Binding-site contacts:
Ligand atom C2 contacts residue ASN154 of chain 1.F at 2.4 Å.
Ligand atom C7 contacts residue ASN154 of chain 1.F at 3.4 Å.
Ligand atom C7 contacts residue THR156 of chain 1.F at 4.0 Å.
Ligand atom C1 contacts residue THR156 of chain 1.F at 3.6 Å.
Ligand atom O5 contacts residue ASN154 of chain 1.F at 2.4 Å (h-bond).
Ligand atom O5 contacts residue GLY150 of chain 1.F at 3.1 Å (h-bond).
Ligand atom C2 contacts residue THR156 of chain 1.F at 4.2 Å.
Ligand atom C5 contacts residue ALA147 of chain 1.F at 3.9 Å (hydrophobic).
Ligand atom C5 contacts residue SER151 of chain 1.F at 3.9 Å.
Ligand atom C5 contacts residue GLY150 of chain 1.F at 3.8 Å.
Ligand atom N2 contacts residue THR156 of chain 1.F at 3.6 Å.
Ligand atom C5 contacts residue ASN154 of chain 1.F at 3.7 Å.
Ligand atom C3 contacts residue ASN154 of chain 1.F at 3.8 Å.
Ligand atom C6 contacts residue ALA147 of chain 1.F at 3.3 Å (hydrophobic).
Ligand atom C3 contacts residue THR156 of chain 1.F at 4.5 Å.
Ligand atom O5 contacts residue SER151 of chain 1.F at 3.9 Å.
Ligand atom C6 contacts residue SER151 of chain 1.F at 3.9 Å.
Ligand atom C1 contacts residue SER151 of chain 1.F at 4.2 Å.
Ligand atom C1 contacts residue GLY150 of chain 1.F at 3.6 Å.
Ligand atom C6 contacts residue GLY150 of chain 1.F at 3.6 Å.
Ligand atom C1 contacts residue ASN154 of chain 1.F at 1.4 Å.
Ligand atom C4 contacts residue ASN154 of chain 1.F at 4.2 Å.
Ligand atom O7 contacts residue ASN154 of chain 1.F at 3.6 Å (h-bond).
Ligand atom N2 contacts residue ASN154 of chain 1.F at 2.9 Å (h-bond).
Ligand atom O6 contacts residue ALA147 of chain 1.F at 3.4 Å.
Ligand atom C8 contacts residue THR156 of chain 1.F at 3.7 Å.

This small molecule binds to this protein.
Small molecule (SMILES): CC(=O)N[C@@H]1[C@@H](O)[C@H](O)[C@@H](CO)O[C@H]1O

Sequence of chain 1.F:
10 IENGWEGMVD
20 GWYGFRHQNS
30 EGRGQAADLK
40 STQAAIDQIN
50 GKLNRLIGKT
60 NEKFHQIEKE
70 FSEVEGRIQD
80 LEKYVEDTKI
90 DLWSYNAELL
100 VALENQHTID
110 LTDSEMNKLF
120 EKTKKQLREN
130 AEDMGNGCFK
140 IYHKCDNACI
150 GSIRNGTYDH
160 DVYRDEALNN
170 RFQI